Sequence of chain 1.B:
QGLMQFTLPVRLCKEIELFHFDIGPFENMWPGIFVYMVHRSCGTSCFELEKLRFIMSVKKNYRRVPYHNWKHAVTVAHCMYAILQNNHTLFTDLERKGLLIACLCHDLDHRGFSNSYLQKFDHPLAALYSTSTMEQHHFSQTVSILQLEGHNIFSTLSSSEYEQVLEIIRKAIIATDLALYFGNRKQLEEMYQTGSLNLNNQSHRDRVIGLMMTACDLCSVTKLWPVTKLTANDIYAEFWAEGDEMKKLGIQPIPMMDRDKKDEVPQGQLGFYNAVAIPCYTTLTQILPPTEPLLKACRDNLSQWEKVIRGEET

This small molecule binds to this protein.
Small molecule (SMILES): Cn1ncc(C(=O)N2CCC2)c1C(=O)Nc1ccn(C2CCCC2)n1

Binding-site contacts:
Ligand atom N17 contacts residue MET267 of chain 1.B at 3.4 Å (h-bond).
Ligand atom C4 contacts residue PHE283 of chain 1.B at 4.0 Å (hydrophobic).
Ligand atom N5 contacts residue PHE283 of chain 1.B at 4.0 Å.
Ligand atom C10 contacts residue HIS79 of chain 1.B at 3.6 Å.
Ligand atom N16 contacts residue MET267 of chain 1.B at 3.6 Å.
Ligand atom C13 contacts residue GLN280 of chain 1.B at 4.0 Å.
Ligand atom C18 contacts residue MET267 of chain 1.B at 4.1 Å (hydrophobic).
Ligand atom C24 contacts residue GLY282 of chain 1.B at 4.0 Å.
Ligand atom O8 contacts residue LEU189 of chain 1.B at 3.9 Å.
Ligand atom C24 contacts residue PHE283 of chain 1.B at 4.1 Å (hydrophobic).
Ligand atom C13 contacts residue PHE283 of chain 1.B at 3.7 Å (hydrophobic).
Ligand atom C12 contacts residue ILE246 of chain 1.B at 3.7 Å (hydrophobic).
Ligand atom N5 contacts residue ILE246 of chain 1.B at 3.5 Å.
Ligand atom C12 contacts residue PHE283 of chain 1.B at 3.8 Å (hydrophobic).
Ligand atom C4 contacts residue LEU229 of chain 1.B at 3.8 Å (hydrophobic).
Ligand atom N14 contacts residue PHE283 of chain 1.B at 3.1 Å.
Ligand atom C12 contacts residue VAL232 of chain 1.B at 3.8 Å (hydrophobic).
Ligand atom C20 contacts residue GLY279 of chain 1.B at 3.7 Å.
Ligand atom C19 contacts residue PHE283 of chain 1.B at 3.4 Å (hydrophobic).
Ligand atom C20 contacts residue MET267 of chain 1.B at 3.6 Å (hydrophobic).
Ligand atom C18 contacts residue PHE250 of chain 1.B at 4.0 Å (hydrophobic).
Ligand atom C18 contacts residue GLN280 of chain 1.B at 3.5 Å.
Ligand atom N1 contacts residue ILE246 of chain 1.B at 3.6 Å.
Ligand atom N1 contacts residue PHE283 of chain 1.B at 3.7 Å.
Ligand atom C23 contacts residue GLY279 of chain 1.B at 3.7 Å.
Ligand atom C20 contacts residue TYR247 of chain 1.B at 3.8 Å (hydrophobic).
Ligand atom O15 contacts residue GLN280 of chain 1.B at 2.8 Å (h-bond).
Ligand atom O15 contacts residue PHE283 of chain 1.B at 4.1 Å.
Ligand atom N16 contacts residue PHE283 of chain 1.B at 3.4 Å.
Ligand atom C18 contacts residue TYR247 of chain 1.B at 3.5 Å (hydrophobic).
Ligand atom C2 contacts residue PHE283 of chain 1.B at 3.6 Å (hydrophobic).
Ligand atom C9 contacts residue PHE250 of chain 1.B at 3.9 Å (hydrophobic).
Ligand atom C12 contacts residue GLN280 of chain 1.B at 3.6 Å.
Ligand atom C23 contacts residue PHE283 of chain 1.B at 4.1 Å (hydrophobic).
Ligand atom C3 contacts residue PHE283 of chain 1.B at 3.8 Å (hydrophobic).
Ligand atom C6 contacts residue PHE283 of chain 1.B at 4.1 Å (hydrophobic).
Ligand atom C21 contacts residue MET267 of chain 1.B at 3.6 Å (hydrophobic).
Ligand atom N14 contacts residue PHE250 of chain 1.B at 4.1 Å.
Ligand atom O8 contacts residue PHE283 of chain 1.B at 3.6 Å.
Ligand atom C22 contacts residue MET267 of chain 1.B at 3.9 Å (hydrophobic).